Sequence of chain 1.C:
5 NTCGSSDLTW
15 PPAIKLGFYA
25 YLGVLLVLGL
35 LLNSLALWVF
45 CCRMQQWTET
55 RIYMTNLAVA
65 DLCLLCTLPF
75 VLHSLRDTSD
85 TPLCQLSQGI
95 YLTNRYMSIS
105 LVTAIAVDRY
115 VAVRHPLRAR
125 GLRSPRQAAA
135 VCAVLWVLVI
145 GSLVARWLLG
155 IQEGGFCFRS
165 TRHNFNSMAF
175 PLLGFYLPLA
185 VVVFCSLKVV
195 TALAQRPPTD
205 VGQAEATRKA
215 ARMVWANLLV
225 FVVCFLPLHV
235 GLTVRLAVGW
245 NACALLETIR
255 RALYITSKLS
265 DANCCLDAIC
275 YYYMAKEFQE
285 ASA

The protein below binds the small molecule below.
Small molecule (SMILES): CC(C)CCC[C@@H](C)[C@H]1CC[C@H]2[C@@H]3CC=C4C[C@@H](O)CC[C@]4(C)[C@H]3CC[C@]12C

Binding-site contacts:
Ligand atom C7 contacts residue ILE259 of chain 1.C at 3.6 Å (hydrophobic).
Ligand atom C25 contacts residue VAL227 of chain 1.C at 4.3 Å (hydrophobic).
Ligand atom C15 contacts residue ILE259 of chain 1.C at 3.5 Å (hydrophobic).
Ligand atom C24 contacts residue LEU263 of chain 1.C at 4.1 Å (hydrophobic).
Ligand atom C18 contacts residue THR260 of chain 1.C at 4.1 Å.
Ligand atom C11 contacts residue ALA256 of chain 1.C at 4.4 Å (hydrophobic).
Ligand atom C26 contacts residue VAL227 of chain 1.C at 3.9 Å (hydrophobic).
Ligand atom C20 contacts residue THR260 of chain 1.C at 4.5 Å.
Ligand atom C19 contacts residue THR252 of chain 1.C at 4.4 Å.
Ligand atom C6 contacts residue ILE259 of chain 1.C at 4.0 Å (hydrophobic).
Ligand atom C18 contacts residue ALA256 of chain 1.C at 3.8 Å (hydrophobic).
Ligand atom C16 contacts residue ILE259 of chain 1.C at 4.3 Å (hydrophobic).
Ligand atom O1 contacts residue ARG255 of chain 1.C at 4.1 Å.
Ligand atom C23 contacts residue PRO231 of chain 1.C at 4.3 Å (hydrophobic).
Ligand atom C19 contacts residue ALA256 of chain 1.C at 4.4 Å (hydrophobic).